This protein binds this small molecule.
Small molecule (SMILES): CC(=O)N[C@H]1[C@H](O[C@H]2[C@H](O)[C@@H](NC(C)=O)CO[C@@H]2CO)O[C@H](CO)[C@@H](O)[C@@H]1O

Sequence of chain 1.A:
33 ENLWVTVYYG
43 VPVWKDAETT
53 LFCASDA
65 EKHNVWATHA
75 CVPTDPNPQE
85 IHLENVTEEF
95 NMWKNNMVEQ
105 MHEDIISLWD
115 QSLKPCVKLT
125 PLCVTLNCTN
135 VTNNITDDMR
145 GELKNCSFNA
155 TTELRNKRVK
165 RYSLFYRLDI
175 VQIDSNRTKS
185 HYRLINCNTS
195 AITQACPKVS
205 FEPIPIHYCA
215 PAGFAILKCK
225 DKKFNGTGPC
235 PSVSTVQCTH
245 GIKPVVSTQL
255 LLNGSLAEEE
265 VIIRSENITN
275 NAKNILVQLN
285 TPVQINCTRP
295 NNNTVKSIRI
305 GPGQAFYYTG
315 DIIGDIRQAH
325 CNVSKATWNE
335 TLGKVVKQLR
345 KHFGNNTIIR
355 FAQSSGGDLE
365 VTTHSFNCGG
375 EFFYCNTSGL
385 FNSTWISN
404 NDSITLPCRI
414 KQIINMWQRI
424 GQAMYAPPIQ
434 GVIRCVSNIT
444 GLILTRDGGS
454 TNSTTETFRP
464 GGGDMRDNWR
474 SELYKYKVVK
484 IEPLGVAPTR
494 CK

Binding-site contacts:
Ligand atom C8 contacts residue PHE228 of chain 1.A at 3.8 Å (hydrophobic).
Ligand atom C5 contacts residue ASN229 of chain 1.A at 3.8 Å.
Ligand atom C7 contacts residue ASN229 of chain 1.A at 3.0 Å.
Ligand atom N2 contacts residue THR231 of chain 1.A at 2.7 Å (h-bond).
Ligand atom N2 contacts residue ASN229 of chain 1.A at 3.0 Å (h-bond).
Ligand atom C4 contacts residue ASN229 of chain 1.A at 4.4 Å.
Ligand atom C8 contacts residue PRO233 of chain 1.A at 3.5 Å (hydrophobic).
Ligand atom C8 contacts residue GLY232 of chain 1.A at 4.0 Å.
Ligand atom C2 contacts residue ASN229 of chain 1.A at 2.5 Å.
Ligand atom C2 contacts residue THR231 of chain 1.A at 3.6 Å.
Ligand atom C1 contacts residue ASN229 of chain 1.A at 1.5 Å.
Ligand atom C8 contacts residue THR231 of chain 1.A at 3.4 Å.
Ligand atom O7 contacts residue ASN229 of chain 1.A at 3.0 Å (h-bond).
Ligand atom C8 contacts residue ASN229 of chain 1.A at 3.6 Å.
Ligand atom C3 contacts residue ASN229 of chain 1.A at 3.9 Å.
Ligand atom C7 contacts residue THR231 of chain 1.A at 3.5 Å.
Ligand atom O5 contacts residue ASN229 of chain 1.A at 2.4 Å (h-bond).
Ligand atom O6 contacts residue HIS346 of chain 1.A at 3.5 Å (h-bond).